Sequence of chain 1.A:
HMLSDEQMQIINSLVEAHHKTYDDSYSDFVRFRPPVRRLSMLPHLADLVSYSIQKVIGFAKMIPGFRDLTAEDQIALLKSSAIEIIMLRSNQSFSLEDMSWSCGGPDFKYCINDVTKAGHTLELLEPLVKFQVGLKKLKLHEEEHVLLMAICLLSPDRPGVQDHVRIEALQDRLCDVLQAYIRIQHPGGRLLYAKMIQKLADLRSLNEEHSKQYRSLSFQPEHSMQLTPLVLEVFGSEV

A protein and the small-molecule ligand that binds it are described below.
Small molecule (SMILES): C=C1/C(=C\C=C2/CCC[C@]3(C)[C@@H]([C@H](C)CCCC(C)(C)[N+](=O)[O-])CC[C@@H]23)C[C@@H](O)C[C@@H]1O

Binding-site contacts:
Ligand atom O2 contacts residue SER152 of chain 1.A at 3.4 Å.
Ligand atom C contacts residue HIS182 of chain 1.A at 3.6 Å.
Ligand atom C16 contacts residue LEU107 of chain 1.A at 4.0 Å (hydrophobic).
Ligand atom C19 contacts residue LEU110 of chain 1.A at 4.0 Å (hydrophobic).
Ligand atom C21 contacts residue SER155 of chain 1.A at 3.5 Å.
Ligand atom C22 contacts residue SER155 of chain 1.A at 3.6 Å.
Ligand atom N contacts residue HIS182 of chain 1.A at 3.7 Å.
Ligand atom O1 contacts residue HIS182 of chain 1.A at 3.4 Å (h-bond).
Ligand atom C23 contacts residue ARG151 of chain 1.A at 3.9 Å.
Ligand atom C14 contacts residue TRP163 of chain 1.A at 3.6 Å (hydrophobic).
Ligand atom C24 contacts residue SER114 of chain 1.A at 3.7 Å.
Ligand atom O3 contacts residue ARG151 of chain 1.A at 2.8 Å (salt-bridge).
Ligand atom C26 contacts residue SER114 of chain 1.A at 3.3 Å.
Ligand atom O2 contacts residue TYR24 of chain 1.A at 2.8 Å (h-bond).
Ligand atom C19 contacts residue TRP163 of chain 1.A at 3.8 Å (hydrophobic).
Ligand atom C20 contacts residue SER152 of chain 1.A at 3.7 Å.
Ligand atom C17 contacts residue VAL177 of chain 1.A at 3.5 Å (hydrophobic).
Ligand atom O contacts residue HIS272 of chain 1.A at 3.6 Å (h-bond).
Ligand atom C19 contacts residue SER152 of chain 1.A at 3.7 Å.
Ligand atom C10 contacts residue VAL111 of chain 1.A at 3.7 Å (hydrophobic).
Ligand atom C4 contacts residue VAL111 of chain 1.A at 3.5 Å (hydrophobic).
Ligand atom C15 contacts residue TRP163 of chain 1.A at 3.7 Å (hydrophobic).
Ligand atom C7 contacts residue ALA108 of chain 1.A at 3.6 Å (hydrophobic).
Ligand atom C25 contacts residue SER152 of chain 1.A at 3.7 Å.
Ligand atom O contacts residue HIS182 of chain 1.A at 3.7 Å.
Ligand atom O1 contacts residue LEU279 of chain 1.A at 3.7 Å.
Ligand atom C21 contacts residue CYS165 of chain 1.A at 3.5 Å (hydrophobic).
Ligand atom C26 contacts residue ILE148 of chain 1.A at 3.6 Å (hydrophobic).
Ligand atom C18 contacts residue SER152 of chain 1.A at 3.4 Å.
Ligand atom C22 contacts residue TYR24 of chain 1.A at 3.5 Å (hydrophobic).
Ligand atom C24 contacts residue ARG151 of chain 1.A at 3.7 Å.
Ligand atom C7 contacts residue LEU107 of chain 1.A at 3.7 Å (hydrophobic).
Ligand atom O contacts residue TYR276 of chain 1.A at 3.5 Å.
Ligand atom C3 contacts residue HIS182 of chain 1.A at 3.5 Å.
Ligand atom O3 contacts residue SER114 of chain 1.A at 2.7 Å (h-bond).
Ligand atom C contacts residue LEU186 of chain 1.A at 3.8 Å (hydrophobic).
Ligand atom C26 contacts residue LEU110 of chain 1.A at 3.8 Å (hydrophobic).
Ligand atom C8 contacts residue LEU190 of chain 1.A at 4.0 Å (hydrophobic).
Ligand atom O2 contacts residue SER155 of chain 1.A at 2.9 Å (h-bond).
Ligand atom O1 contacts residue ALA180 of chain 1.A at 3.9 Å.